Binding-site contacts:
Ligand atom CA contacts residue CYS1 of chain 7.P at 2.4 Å (hydrophobic).
Ligand atom O contacts residue MET78 of chain 7.A at 3.9 Å.
Ligand atom N contacts residue TYR152 of chain 6.A at 4.2 Å.
Ligand atom C contacts residue TRP154 of chain 6.A at 4.1 Å (hydrophobic).
Ligand atom CA contacts residue SER151 of chain 6.A at 4.0 Å.
Ligand atom OXT contacts residue ARG216 of chain 6.A at 3.0 Å (salt-bridge).
Ligand atom CA contacts residue GLN155 of chain 6.A at 4.3 Å.
Ligand atom C contacts residue ARG216 of chain 6.A at 3.6 Å.
Ligand atom N contacts residue CYS1 of chain 7.P at 1.3 Å.
Ligand atom N contacts residue SER151 of chain 6.A at 3.5 Å (h-bond).
Ligand atom OXT contacts residue ARG229 of chain 7.A at 3.1 Å (salt-bridge).
Ligand atom C contacts residue ARG229 of chain 7.A at 3.7 Å.
Ligand atom C contacts residue CYS1 of chain 7.P at 3.7 Å (hydrophobic).
Ligand atom N contacts residue MET78 of chain 7.A at 3.8 Å.
Ligand atom C contacts residue MET78 of chain 7.A at 3.6 Å (hydrophobic).
Ligand atom O contacts residue TRP154 of chain 6.A at 4.1 Å.
Ligand atom C contacts residue LEU75 of chain 7.A at 4.2 Å (hydrophobic).
Ligand atom O contacts residue ARG216 of chain 6.A at 2.9 Å (salt-bridge).
Ligand atom OXT contacts residue MET78 of chain 7.A at 3.5 Å (h-bond).
Ligand atom CA contacts residue TRP154 of chain 6.A at 4.3 Å (hydrophobic).
Ligand atom OXT contacts residue ASP150 of chain 6.A at 4.3 Å.
Ligand atom CA contacts residue MET78 of chain 7.A at 4.0 Å (hydrophobic).
Ligand atom N contacts residue ASP150 of chain 6.A at 3.4 Å (salt-bridge).
Ligand atom O contacts residue LEU75 of chain 7.A at 3.8 Å.
Ligand atom OXT contacts residue CYS1 of chain 7.P at 4.0 Å.
Ligand atom O contacts residue ARG229 of chain 7.A at 2.9 Å (salt-bridge).
Ligand atom CA contacts residue LEU75 of chain 7.A at 3.7 Å (hydrophobic).

Sequence of chain 6.A:
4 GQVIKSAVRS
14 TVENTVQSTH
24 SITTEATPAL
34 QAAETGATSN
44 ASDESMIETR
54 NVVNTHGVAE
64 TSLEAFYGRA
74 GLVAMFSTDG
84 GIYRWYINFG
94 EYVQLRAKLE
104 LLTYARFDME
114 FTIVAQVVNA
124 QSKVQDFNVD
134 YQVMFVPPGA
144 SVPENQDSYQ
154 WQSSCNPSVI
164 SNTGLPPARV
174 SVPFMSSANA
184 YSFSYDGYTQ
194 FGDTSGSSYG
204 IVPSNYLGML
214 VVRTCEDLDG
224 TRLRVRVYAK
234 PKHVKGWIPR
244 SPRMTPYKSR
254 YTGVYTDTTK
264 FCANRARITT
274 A

Sequence of chain 7.A:
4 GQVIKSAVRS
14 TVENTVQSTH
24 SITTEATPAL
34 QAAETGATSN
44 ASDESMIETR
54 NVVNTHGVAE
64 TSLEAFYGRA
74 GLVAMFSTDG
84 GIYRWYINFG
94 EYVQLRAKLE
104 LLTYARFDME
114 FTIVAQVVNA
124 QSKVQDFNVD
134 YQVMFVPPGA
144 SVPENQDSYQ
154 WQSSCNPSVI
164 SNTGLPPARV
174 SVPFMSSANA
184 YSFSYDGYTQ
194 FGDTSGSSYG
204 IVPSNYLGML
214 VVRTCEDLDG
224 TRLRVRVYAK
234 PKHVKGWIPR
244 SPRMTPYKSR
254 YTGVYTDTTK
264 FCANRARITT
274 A

This small molecule binds to this protein.
Small molecule (SMILES): NCC(=O)O